Binding-site contacts:
Ligand atom N10 contacts residue PHE75 of chain 1.B at 3.6 Å.
Ligand atom S11 contacts residue GLY435 of chain 1.B at 4.2 Å.
Ligand atom CL27 contacts residue LEU444 of chain 1.B at 3.1 Å.
Ligand atom C18 contacts residue LEU436 of chain 1.B at 3.8 Å (hydrophobic).
Ligand atom C19 contacts residue LEU436 of chain 1.B at 3.4 Å (hydrophobic).
Ligand atom C14 contacts residue VAL437 of chain 1.B at 3.7 Å (hydrophobic).
Ligand atom O3 contacts residue ARG433 of chain 1.B at 2.9 Å (salt-bridge).
Ligand atom N22 contacts residue LEU436 of chain 1.B at 3.2 Å (h-bond).
Ligand atom C24 contacts residue ALA438 of chain 1.B at 3.9 Å (hydrophobic).
Ligand atom N10 contacts residue GLY435 of chain 1.B at 4.1 Å.
Ligand atom O21 contacts residue VAL437 of chain 1.B at 3.7 Å.
Ligand atom C25 contacts residue ALA438 of chain 1.B at 3.7 Å (hydrophobic).
Ligand atom C20 contacts residue LEU436 of chain 1.B at 3.4 Å (hydrophobic).
Ligand atom C4 contacts residue PHE75 of chain 1.B at 3.4 Å (hydrophobic).
Ligand atom O1 contacts residue ARG433 of chain 1.B at 2.6 Å (salt-bridge).
Ligand atom C29 contacts residue LEU436 of chain 1.B at 3.2 Å (hydrophobic).
Ligand atom O12 contacts residue GLN73 of chain 1.B at 3.7 Å.
Ligand atom C2 contacts residue PHE75 of chain 1.B at 3.4 Å (hydrophobic).
Ligand atom C26 contacts residue ALA438 of chain 1.B at 4.1 Å (hydrophobic).
Ligand atom O1 contacts residue PHE75 of chain 1.B at 4.1 Å.
Ligand atom O13 contacts residue GLN70 of chain 1.B at 4.1 Å.
Ligand atom CL27 contacts residue ASN442 of chain 1.B at 3.7 Å.
Ligand atom O3 contacts residue PHE75 of chain 1.B at 3.5 Å.
Ligand atom C20 contacts residue ALA438 of chain 1.B at 3.9 Å (hydrophobic).
Ligand atom C19 contacts residue VAL437 of chain 1.B at 3.7 Å (hydrophobic).
Ligand atom C20 contacts residue VAL437 of chain 1.B at 3.9 Å (hydrophobic).
Ligand atom O13 contacts residue LEU436 of chain 1.B at 3.1 Å (h-bond).
Ligand atom O21 contacts residue LEU436 of chain 1.B at 4.0 Å.
Ligand atom O21 contacts residue ALA438 of chain 1.B at 3.1 Å (h-bond).
Ligand atom C5 contacts residue PHE75 of chain 1.B at 4.1 Å (hydrophobic).
Ligand atom C9 contacts residue PHE75 of chain 1.B at 3.5 Å (hydrophobic).
Ligand atom CL27 contacts residue ALA446 of chain 1.B at 3.9 Å.
Ligand atom C23 contacts residue LEU436 of chain 1.B at 3.5 Å (hydrophobic).
Ligand atom C15 contacts residue VAL437 of chain 1.B at 4.2 Å (hydrophobic).
Ligand atom O13 contacts residue VAL437 of chain 1.B at 3.6 Å.
Ligand atom C2 contacts residue ARG433 of chain 1.B at 3.4 Å.
Ligand atom C28 contacts residue ALA446 of chain 1.B at 3.8 Å (hydrophobic).
Ligand atom C18 contacts residue VAL437 of chain 1.B at 4.0 Å (hydrophobic).
Ligand atom O13 contacts residue GLY435 of chain 1.B at 3.0 Å.
Ligand atom S11 contacts residue VAL437 of chain 1.B at 4.1 Å.

A small-molecule ligand and the protein it binds are described below.
Small molecule (SMILES): O=C(Nc1ccc(Cl)cc1)c1cccc(S(=O)(=O)Nc2ccccc2C(=O)O)c1

Sequence of chain 1.B:
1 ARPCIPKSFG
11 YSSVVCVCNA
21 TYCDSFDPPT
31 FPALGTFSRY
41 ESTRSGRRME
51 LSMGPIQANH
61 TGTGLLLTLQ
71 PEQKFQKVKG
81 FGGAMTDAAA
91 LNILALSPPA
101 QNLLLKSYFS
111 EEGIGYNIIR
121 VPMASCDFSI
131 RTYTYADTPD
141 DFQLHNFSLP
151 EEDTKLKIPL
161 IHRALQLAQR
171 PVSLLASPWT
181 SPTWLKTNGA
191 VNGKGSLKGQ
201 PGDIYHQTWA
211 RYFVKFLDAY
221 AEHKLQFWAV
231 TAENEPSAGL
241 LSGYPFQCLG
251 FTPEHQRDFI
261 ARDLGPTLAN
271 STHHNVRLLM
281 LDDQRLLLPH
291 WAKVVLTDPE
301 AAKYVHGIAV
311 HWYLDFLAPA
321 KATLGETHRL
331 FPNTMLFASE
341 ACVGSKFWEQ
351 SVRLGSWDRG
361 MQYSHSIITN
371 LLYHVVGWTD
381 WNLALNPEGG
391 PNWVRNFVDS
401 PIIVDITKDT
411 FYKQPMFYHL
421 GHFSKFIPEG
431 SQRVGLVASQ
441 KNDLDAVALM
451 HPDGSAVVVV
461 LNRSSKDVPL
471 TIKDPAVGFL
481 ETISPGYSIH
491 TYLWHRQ